Binding-site contacts:
Ligand atom O3 contacts residue ILE120 of chain 1.D at 4.1 Å.
Ligand atom O4 contacts residue ILE124 of chain 1.D at 4.1 Å.
Ligand atom C2 contacts residue ARG96 of chain 1.F at 3.6 Å.
Ligand atom O2 contacts residue ILE124 of chain 1.D at 4.0 Å.
Ligand atom O4 contacts residue LEU151 of chain 1.B at 3.4 Å.
Ligand atom O2 contacts residue ARG96 of chain 1.A at 3.0 Å (salt-bridge).
Ligand atom O1 contacts residue LEU151 of chain 1.D at 3.2 Å.
Ligand atom C2 contacts residue ILE120 of chain 1.B at 3.4 Å (hydrophobic).
Ligand atom C2 contacts residue ILE124 of chain 1.D at 4.4 Å (hydrophobic).
Ligand atom O4 contacts residue ILE120 of chain 1.D at 3.7 Å.
Ligand atom C1 contacts residue ARG96 of chain 1.A at 3.7 Å.
Ligand atom O2 contacts residue ARG96 of chain 1.F at 2.9 Å (salt-bridge).
Ligand atom O3 contacts residue ILE120 of chain 1.B at 3.5 Å.
Ligand atom O2 contacts residue ALA123 of chain 1.D at 3.4 Å (h-bond).
Ligand atom O4 contacts residue ALA123 of chain 1.D at 4.4 Å.
Ligand atom O3 contacts residue ALA123 of chain 1.B at 3.5 Å (h-bond).
Ligand atom C1 contacts residue ILE120 of chain 1.D at 3.5 Å (hydrophobic).
Ligand atom O1 contacts residue ILE120 of chain 1.D at 3.9 Å.
Ligand atom O1 contacts residue ILE124 of chain 1.B at 4.2 Å.
Ligand atom O2 contacts residue ILE120 of chain 1.B at 4.0 Å.
Ligand atom C2 contacts residue LEU151 of chain 1.D at 3.9 Å (hydrophobic).
Ligand atom O3 contacts residue ILE124 of chain 1.B at 4.0 Å.
Ligand atom O1 contacts residue SER122 of chain 1.B at 2.7 Å (h-bond).
Ligand atom C1 contacts residue ARG96 of chain 1.F at 3.6 Å.
Ligand atom O2 contacts residue SER122 of chain 1.D at 3.5 Å (h-bond).
Ligand atom O3 contacts residue SER122 of chain 1.B at 3.5 Å (h-bond).
Ligand atom C1 contacts residue LEU151 of chain 1.D at 4.0 Å (hydrophobic).
Ligand atom C2 contacts residue SER122 of chain 1.D at 3.6 Å.
Ligand atom O3 contacts residue ARG96 of chain 1.F at 3.0 Å (salt-bridge).
Ligand atom O4 contacts residue ILE120 of chain 1.B at 3.7 Å.
Ligand atom O1 contacts residue ILE120 of chain 1.B at 3.6 Å.
Ligand atom O1 contacts residue LEU151 of chain 1.B at 4.0 Å.
Ligand atom O2 contacts residue ILE120 of chain 1.D at 3.5 Å.
Ligand atom O3 contacts residue ARG96 of chain 1.A at 2.9 Å (salt-bridge).
Ligand atom C1 contacts residue ILE120 of chain 1.B at 3.2 Å (hydrophobic).
Ligand atom C2 contacts residue ILE120 of chain 1.D at 3.3 Å (hydrophobic).
Ligand atom C1 contacts residue SER122 of chain 1.B at 3.6 Å.
Ligand atom O4 contacts residue LEU151 of chain 1.D at 3.1 Å.
Ligand atom C2 contacts residue ARG96 of chain 1.A at 3.6 Å.
Ligand atom O4 contacts residue SER122 of chain 1.D at 2.7 Å (h-bond).

Sequence of chain 1.F:
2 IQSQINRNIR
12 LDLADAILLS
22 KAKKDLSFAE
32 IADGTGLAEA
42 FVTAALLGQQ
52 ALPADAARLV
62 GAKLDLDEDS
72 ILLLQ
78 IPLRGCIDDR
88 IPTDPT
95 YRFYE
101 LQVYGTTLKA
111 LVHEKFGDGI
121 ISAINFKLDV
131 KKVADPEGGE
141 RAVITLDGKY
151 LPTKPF

Sequence of chain 1.A:
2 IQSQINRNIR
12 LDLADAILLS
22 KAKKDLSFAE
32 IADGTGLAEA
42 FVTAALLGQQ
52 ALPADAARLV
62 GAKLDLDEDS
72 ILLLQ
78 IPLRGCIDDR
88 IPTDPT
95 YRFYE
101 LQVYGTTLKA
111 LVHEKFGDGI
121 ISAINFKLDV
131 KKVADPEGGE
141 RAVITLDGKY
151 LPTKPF

This protein binds this small molecule.
Small molecule (SMILES): O=C([O-])C(=O)[O-]

Sequence of chain 1.D:
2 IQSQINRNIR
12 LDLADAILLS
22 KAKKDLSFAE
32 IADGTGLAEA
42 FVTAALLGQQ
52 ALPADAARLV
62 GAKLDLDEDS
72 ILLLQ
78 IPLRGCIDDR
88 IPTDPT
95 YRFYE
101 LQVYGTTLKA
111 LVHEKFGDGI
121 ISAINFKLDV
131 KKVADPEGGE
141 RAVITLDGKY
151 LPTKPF

Sequence of chain 1.B:
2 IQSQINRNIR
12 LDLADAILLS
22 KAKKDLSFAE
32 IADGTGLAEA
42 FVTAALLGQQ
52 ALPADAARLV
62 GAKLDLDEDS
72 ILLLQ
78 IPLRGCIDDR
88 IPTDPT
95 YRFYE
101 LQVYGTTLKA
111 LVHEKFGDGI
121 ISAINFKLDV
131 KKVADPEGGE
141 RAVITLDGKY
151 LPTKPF